A small-molecule ligand and the protein it binds are described below.
Small molecule (SMILES): CC(=O)N[C@H]1CO[C@H](CO)[C@@H](O)[C@@H]1O[C@H]1O[C@@H](C)[C@@H](O)[C@@H](O)[C@@H]1O

Binding-site contacts:
Ligand atom C3 contacts residue ASN457 of chain 1.A at 3.2 Å.
Ligand atom C6 contacts residue ASN457 of chain 1.A at 4.2 Å.
Ligand atom C5 contacts residue NAG1 of chain 1.D at 3.0 Å.
Ligand atom N2 contacts residue ASN457 of chain 1.A at 2.7 Å (h-bond).
Ligand atom C5 contacts residue GLU455 of chain 1.A at 3.3 Å.
Ligand atom C1 contacts residue GLU455 of chain 1.A at 3.4 Å.
Ligand atom C1 contacts residue NAG1 of chain 1.D at 3.9 Å.
Ligand atom C6 contacts residue NAG1 of chain 1.D at 3.2 Å.
Ligand atom C4 contacts residue ASN457 of chain 1.A at 3.6 Å.
Ligand atom C3 contacts residue NAG1 of chain 1.D at 3.8 Å.
Ligand atom O6 contacts residue GLU455 of chain 1.A at 4.3 Å.
Ligand atom O5 contacts residue NAG1 of chain 1.D at 3.5 Å.
Ligand atom C4 contacts residue NAG1 of chain 1.D at 3.8 Å.
Ligand atom C2 contacts residue NAG1 of chain 1.D at 4.4 Å.
Ligand atom O6 contacts residue NAG1 of chain 1.D at 3.2 Å.
Ligand atom C2 contacts residue ASN457 of chain 1.A at 2.5 Å.
Ligand atom C6 contacts residue GLU455 of chain 1.A at 3.1 Å.
Ligand atom C5 contacts residue ASN457 of chain 1.A at 2.9 Å.
Ligand atom C1 contacts residue ASN457 of chain 1.A at 1.4 Å.
Ligand atom O5 contacts residue ASN457 of chain 1.A at 2.4 Å (h-bond).
Ligand atom O5 contacts residue GLU455 of chain 1.A at 2.4 Å (salt-bridge).
Ligand atom O4 contacts residue NAG1 of chain 1.D at 3.4 Å.
Ligand atom C7 contacts residue ASN457 of chain 1.A at 4.0 Å.

Sequence of chain 1.A:
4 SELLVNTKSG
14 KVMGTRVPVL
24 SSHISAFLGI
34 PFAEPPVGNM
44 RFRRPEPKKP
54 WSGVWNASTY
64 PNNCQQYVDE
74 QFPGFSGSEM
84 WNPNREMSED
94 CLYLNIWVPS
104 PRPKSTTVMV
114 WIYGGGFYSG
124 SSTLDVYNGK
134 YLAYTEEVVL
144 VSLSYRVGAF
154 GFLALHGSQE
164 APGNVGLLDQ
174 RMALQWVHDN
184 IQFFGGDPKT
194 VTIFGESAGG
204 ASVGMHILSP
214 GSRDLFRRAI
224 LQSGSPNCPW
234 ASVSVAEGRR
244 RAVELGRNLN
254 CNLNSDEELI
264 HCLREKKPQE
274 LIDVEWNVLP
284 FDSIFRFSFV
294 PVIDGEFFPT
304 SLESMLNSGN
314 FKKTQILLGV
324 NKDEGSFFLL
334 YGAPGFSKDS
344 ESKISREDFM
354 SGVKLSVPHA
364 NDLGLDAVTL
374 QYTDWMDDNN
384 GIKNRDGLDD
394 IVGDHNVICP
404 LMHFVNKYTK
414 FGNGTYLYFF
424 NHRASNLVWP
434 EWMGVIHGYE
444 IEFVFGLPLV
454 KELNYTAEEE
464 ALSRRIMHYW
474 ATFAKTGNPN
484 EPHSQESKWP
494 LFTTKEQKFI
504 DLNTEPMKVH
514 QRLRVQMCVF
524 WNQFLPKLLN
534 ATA